Sequence of chain 1.B:
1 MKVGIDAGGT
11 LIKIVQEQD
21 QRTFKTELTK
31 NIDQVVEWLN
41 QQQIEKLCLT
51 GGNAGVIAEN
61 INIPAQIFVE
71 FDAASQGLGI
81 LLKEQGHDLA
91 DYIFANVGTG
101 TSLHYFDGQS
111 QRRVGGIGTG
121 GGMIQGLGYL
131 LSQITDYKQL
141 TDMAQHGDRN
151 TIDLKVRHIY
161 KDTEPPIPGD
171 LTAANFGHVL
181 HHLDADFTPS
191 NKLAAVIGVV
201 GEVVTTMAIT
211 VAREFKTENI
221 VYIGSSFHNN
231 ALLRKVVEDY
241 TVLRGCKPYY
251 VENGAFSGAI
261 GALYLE

Sequence of chain 1.A:
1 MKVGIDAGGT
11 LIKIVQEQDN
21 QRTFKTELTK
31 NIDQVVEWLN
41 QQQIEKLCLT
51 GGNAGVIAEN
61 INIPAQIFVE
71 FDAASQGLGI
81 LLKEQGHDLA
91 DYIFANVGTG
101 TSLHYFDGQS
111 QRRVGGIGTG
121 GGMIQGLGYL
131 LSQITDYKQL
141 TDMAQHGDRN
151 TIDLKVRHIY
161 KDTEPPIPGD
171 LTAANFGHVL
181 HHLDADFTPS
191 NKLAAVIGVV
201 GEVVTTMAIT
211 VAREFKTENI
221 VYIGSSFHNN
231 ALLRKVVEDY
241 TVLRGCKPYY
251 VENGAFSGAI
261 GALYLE

Binding-site contacts:
Ligand atom C15 contacts residue GLU202 of chain 1.A at 3.5 Å.
Ligand atom C04 contacts residue PHE71 of chain 1.B at 3.6 Å (hydrophobic).
Ligand atom C17 contacts residue THR172 of chain 1.A at 3.7 Å.
Ligand atom O20 contacts residue GLU202 of chain 1.A at 3.5 Å (salt-bridge).
Ligand atom C10 contacts residue ILE117 of chain 1.B at 3.8 Å (hydrophobic).
Ligand atom C21 contacts residue THR172 of chain 1.A at 3.5 Å.
Ligand atom C09 contacts residue THR172 of chain 1.A at 3.3 Å.
Ligand atom C15 contacts residue TYR240 of chain 1.A at 3.4 Å (hydrophobic).
Ligand atom O23 contacts residue ARG113 of chain 1.B at 2.8 Å (salt-bridge).
Ligand atom O23 contacts residue THR101 of chain 1.B at 3.5 Å (h-bond).
Ligand atom C14 contacts residue THR206 of chain 1.A at 3.6 Å.
Ligand atom C06 contacts residue THR101 of chain 1.B at 3.7 Å.
Ligand atom O23 contacts residue SER102 of chain 1.B at 3.4 Å.
Ligand atom O24 contacts residue ALA173 of chain 1.A at 3.8 Å.
Ligand atom C08 contacts residue ALA173 of chain 1.A at 3.5 Å (hydrophobic).
Ligand atom C09 contacts residue ARG113 of chain 1.B at 3.7 Å.
Ligand atom O22 contacts residue ILE117 of chain 1.B at 3.6 Å.
Ligand atom N11 contacts residue THR172 of chain 1.A at 3.0 Å (h-bond).
Ligand atom C09 contacts residue ILE167 of chain 1.A at 3.7 Å (hydrophobic).
Ligand atom O22 contacts residue GLY116 of chain 1.B at 3.2 Å.
Ligand atom C19 contacts residue GLU202 of chain 1.A at 3.5 Å.
Ligand atom O24 contacts residue GLY100 of chain 1.B at 3.5 Å.
Ligand atom O18 contacts residue THR172 of chain 1.A at 3.2 Å (h-bond).
Ligand atom C10 contacts residue GLY116 of chain 1.B at 3.8 Å.
Ligand atom C16 contacts residue GLU202 of chain 1.A at 3.5 Å.
Ligand atom C17 contacts residue TYR240 of chain 1.A at 3.5 Å (hydrophobic).
Ligand atom C19 contacts residue THR172 of chain 1.A at 3.7 Å.
Ligand atom O18 contacts residue LEU171 of chain 1.A at 3.7 Å.
Ligand atom N07 contacts residue THR101 of chain 1.B at 3.7 Å.
Ligand atom O20 contacts residue TYR240 of chain 1.A at 3.2 Å.
Ligand atom C10 contacts residue THR172 of chain 1.A at 3.7 Å.
Ligand atom C08 contacts residue ILE117 of chain 1.B at 3.7 Å (hydrophobic).
Ligand atom C13 contacts residue TYR240 of chain 1.A at 3.6 Å (hydrophobic).
Ligand atom N07 contacts residue ALA173 of chain 1.A at 3.3 Å (h-bond).
Ligand atom C02 contacts residue GLU70 of chain 1.B at 3.8 Å.
Ligand atom C16 contacts residue TYR240 of chain 1.A at 3.2 Å (hydrophobic).
Ligand atom C08 contacts residue THR101 of chain 1.B at 3.5 Å.
Ligand atom O22 contacts residue ARG113 of chain 1.B at 3.1 Å (salt-bridge).
Ligand atom C12 contacts residue GLY116 of chain 1.B at 3.7 Å.
Ligand atom C14 contacts residue TYR240 of chain 1.A at 3.4 Å (hydrophobic).

A protein and the small-molecule ligand that binds it are described below.
Small molecule (SMILES): CC(C)(C)[C@@H](O)C(=O)NCCC(=O)NCc1ccc2c(c1)OCO2